A protein and the small-molecule ligand that binds it are described below.
Small molecule (SMILES): CC(C)Oc1cccc(NC(=O)c2ccccc2C(F)(F)F)c1

Binding-site contacts:
Ligand atom C6 contacts residue SER39 of chain 1.C at 3.8 Å.
Ligand atom C10 contacts residue ILE40 of chain 1.C at 3.6 Å (hydrophobic).
Ligand atom C2 contacts residue ILE218 of chain 1.B at 3.9 Å (hydrophobic).
Ligand atom C16 contacts residue ILE27 of chain 1.C at 3.8 Å (hydrophobic).
Ligand atom F3 contacts residue ASP57 of chain 1.D at 3.0 Å.
Ligand atom F1 contacts residue SER170 of chain 1.B at 3.6 Å.
Ligand atom C14 contacts residue TRP173 of chain 1.B at 3.8 Å (hydrophobic).
Ligand atom F3 contacts residue HIS216 of chain 1.B at 3.1 Å.
Ligand atom F3 contacts residue ARG43 of chain 1.C at 3.9 Å.
Ligand atom C2 contacts residue ARG43 of chain 1.C at 3.5 Å.
Ligand atom F2 contacts residue ARG43 of chain 1.C at 3.3 Å.
Ligand atom C3 contacts residue TYR58 of chain 1.D at 3.6 Å (hydrophobic).
Ligand atom C5 contacts residue ARG43 of chain 1.C at 3.8 Å.
Ligand atom F1 contacts residue PRO169 of chain 1.B at 3.4 Å.
Ligand atom C11 contacts residue ILE40 of chain 1.C at 3.9 Å (hydrophobic).
Ligand atom C13 contacts residue ILE27 of chain 1.C at 3.8 Å (hydrophobic).
Ligand atom C8 contacts residue TYR58 of chain 1.D at 3.3 Å (hydrophobic).
Ligand atom F2 contacts residue ASP57 of chain 1.D at 3.6 Å.
Ligand atom C2 contacts residue TYR58 of chain 1.D at 3.9 Å (hydrophobic).
Ligand atom F2 contacts residue TYR58 of chain 1.D at 3.0 Å.
Ligand atom O1 contacts residue TRP173 of chain 1.B at 3.3 Å (h-bond).
Ligand atom C4 contacts residue SER39 of chain 1.C at 3.6 Å.
Ligand atom C7 contacts residue ARG43 of chain 1.C at 3.4 Å.
Ligand atom C7 contacts residue HIS216 of chain 1.B at 3.6 Å.
Ligand atom C17 contacts residue UNL1 of chain 1.WA at 3.4 Å.
Ligand atom C1 contacts residue ARG43 of chain 1.C at 3.8 Å.
Ligand atom C1 contacts residue ASP57 of chain 1.D at 3.8 Å.
Ligand atom F2 contacts residue TRP173 of chain 1.B at 3.3 Å.
Ligand atom C13 contacts residue TRP173 of chain 1.B at 3.8 Å (hydrophobic).
Ligand atom C17 contacts residue MET36 of chain 1.C at 3.8 Å (hydrophobic).
Ligand atom O1 contacts residue TYR58 of chain 1.D at 2.5 Å (h-bond).
Ligand atom N contacts residue ILE40 of chain 1.C at 3.9 Å.
Ligand atom F3 contacts residue SER170 of chain 1.B at 3.4 Å.
Ligand atom C17 contacts residue TRP32 of chain 1.C at 3.7 Å (hydrophobic).
Ligand atom C5 contacts residue SER39 of chain 1.C at 3.2 Å.
Ligand atom F1 contacts residue TRP173 of chain 1.B at 3.5 Å.
Ligand atom F1 contacts residue ILE218 of chain 1.B at 3.6 Å.
Ligand atom C6 contacts residue ARG43 of chain 1.C at 3.6 Å.
Ligand atom C10 contacts residue MET36 of chain 1.C at 3.7 Å (hydrophobic).
Ligand atom C12 contacts residue ILE27 of chain 1.C at 3.4 Å (hydrophobic).

Sequence of chain 1.B:
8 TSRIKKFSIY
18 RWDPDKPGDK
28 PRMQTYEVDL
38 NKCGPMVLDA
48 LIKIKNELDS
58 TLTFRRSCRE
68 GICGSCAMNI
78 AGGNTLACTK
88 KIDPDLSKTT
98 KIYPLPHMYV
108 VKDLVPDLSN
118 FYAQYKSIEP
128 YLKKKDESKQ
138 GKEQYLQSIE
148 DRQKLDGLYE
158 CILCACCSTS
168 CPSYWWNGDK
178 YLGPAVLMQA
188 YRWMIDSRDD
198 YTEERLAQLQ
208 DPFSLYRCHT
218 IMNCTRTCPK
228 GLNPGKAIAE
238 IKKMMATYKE

Sequence of chain 1.D:
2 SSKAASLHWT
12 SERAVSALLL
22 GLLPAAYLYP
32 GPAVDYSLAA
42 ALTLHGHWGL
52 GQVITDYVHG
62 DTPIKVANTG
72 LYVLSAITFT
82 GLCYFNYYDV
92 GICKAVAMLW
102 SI

Sequence of chain 1.C:
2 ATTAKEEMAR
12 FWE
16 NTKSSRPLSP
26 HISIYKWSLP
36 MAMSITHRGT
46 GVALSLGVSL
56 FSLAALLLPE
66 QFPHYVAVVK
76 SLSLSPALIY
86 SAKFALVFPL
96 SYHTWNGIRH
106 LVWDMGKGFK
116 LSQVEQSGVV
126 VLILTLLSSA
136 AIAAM